Sequence of chain 1.A:
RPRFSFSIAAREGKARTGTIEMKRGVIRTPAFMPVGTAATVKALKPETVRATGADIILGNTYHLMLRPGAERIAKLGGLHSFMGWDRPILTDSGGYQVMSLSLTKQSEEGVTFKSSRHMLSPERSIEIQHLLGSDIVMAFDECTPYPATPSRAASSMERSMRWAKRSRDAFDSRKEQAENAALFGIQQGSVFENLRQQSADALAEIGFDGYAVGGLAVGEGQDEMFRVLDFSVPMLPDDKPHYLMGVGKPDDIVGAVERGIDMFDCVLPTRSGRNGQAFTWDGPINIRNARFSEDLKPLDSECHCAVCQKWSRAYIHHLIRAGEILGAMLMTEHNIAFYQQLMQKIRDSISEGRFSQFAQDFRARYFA

Binding-site contacts:
Ligand atom N20 contacts residue ASP156 of chain 1.A at 2.9 Å (salt-bridge).
Ligand atom N20 contacts residue ASP102 of chain 1.A at 2.8 Å (salt-bridge).
Ligand atom C15 contacts residue ALA232 of chain 1.A at 3.7 Å (hydrophobic).
Ligand atom C17 contacts residue ASP102 of chain 1.A at 3.6 Å.
Ligand atom O19 contacts residue ASP156 of chain 1.A at 3.5 Å (salt-bridge).
Ligand atom C12 contacts residue TYR106 of chain 1.A at 3.7 Å (hydrophobic).
Ligand atom C4 contacts residue MET260 of chain 1.A at 3.6 Å (hydrophobic).
Ligand atom N11 contacts residue TYR106 of chain 1.A at 3.5 Å.
Ligand atom C8 contacts residue TYR106 of chain 1.A at 3.6 Å (hydrophobic).
Ligand atom N18 contacts residue ASP280 of chain 1.A at 2.8 Å (salt-bridge).
Ligand atom C4 contacts residue TYR106 of chain 1.A at 3.7 Å (hydrophobic).
Ligand atom N13 contacts residue MET260 of chain 1.A at 3.6 Å.
Ligand atom N5 contacts residue TYR106 of chain 1.A at 3.3 Å.
Ligand atom C16 contacts residue TYR106 of chain 1.A at 3.6 Å (hydrophobic).
Ligand atom C8 contacts residue MET260 of chain 1.A at 3.7 Å (hydrophobic).
Ligand atom C6 contacts residue TYR106 of chain 1.A at 3.5 Å (hydrophobic).
Ligand atom N13 contacts residue TYR106 of chain 1.A at 3.7 Å.
Ligand atom C9 contacts residue TYR106 of chain 1.A at 3.4 Å (hydrophobic).
Ligand atom N11 contacts residue GLY261 of chain 1.A at 3.6 Å.
Ligand atom C1 contacts residue TYR106 of chain 1.A at 3.7 Å (hydrophobic).
Ligand atom N14 contacts residue ALA232 of chain 1.A at 2.9 Å (h-bond).
Ligand atom C2 contacts residue CYS158 of chain 1.A at 3.7 Å (hydrophobic).
Ligand atom C2 contacts residue ASP156 of chain 1.A at 3.5 Å.
Ligand atom N3 contacts residue ASP156 of chain 1.A at 2.7 Å (salt-bridge).
Ligand atom O19 contacts residue GLN203 of chain 1.A at 3.0 Å (h-bond).
Ligand atom C8 contacts residue LEU231 of chain 1.A at 3.7 Å (hydrophobic).
Ligand atom C10 contacts residue TYR106 of chain 1.A at 3.4 Å (hydrophobic).
Ligand atom C16 contacts residue ASP102 of chain 1.A at 3.2 Å.
Ligand atom C15 contacts residue GLY261 of chain 1.A at 3.3 Å.
Ligand atom N20 contacts residue ILE201 of chain 1.A at 3.7 Å.
Ligand atom C4 contacts residue ASP102 of chain 1.A at 3.6 Å.
Ligand atom N5 contacts residue ASP102 of chain 1.A at 3.0 Å (salt-bridge).
Ligand atom C7 contacts residue CYS158 of chain 1.A at 3.7 Å (hydrophobic).
Ligand atom O19 contacts residue GLY229 of chain 1.A at 3.2 Å.
Ligand atom N13 contacts residue LEU231 of chain 1.A at 2.8 Å (h-bond).
Ligand atom C4 contacts residue ASP156 of chain 1.A at 3.6 Å.
Ligand atom O19 contacts residue GLY230 of chain 1.A at 2.8 Å (h-bond).
Ligand atom C17 contacts residue ASP280 of chain 1.A at 3.5 Å.
Ligand atom O19 contacts residue CYS158 of chain 1.A at 3.5 Å.
Ligand atom N5 contacts residue MET260 of chain 1.A at 3.4 Å.

A protein and the small-molecule ligand that binds it are described below.
Small molecule (SMILES): CNc1nc2cc3c(=O)[nH]c(N)nc3c(CCN)c2[nH]1